Sequence of chain 2.A:
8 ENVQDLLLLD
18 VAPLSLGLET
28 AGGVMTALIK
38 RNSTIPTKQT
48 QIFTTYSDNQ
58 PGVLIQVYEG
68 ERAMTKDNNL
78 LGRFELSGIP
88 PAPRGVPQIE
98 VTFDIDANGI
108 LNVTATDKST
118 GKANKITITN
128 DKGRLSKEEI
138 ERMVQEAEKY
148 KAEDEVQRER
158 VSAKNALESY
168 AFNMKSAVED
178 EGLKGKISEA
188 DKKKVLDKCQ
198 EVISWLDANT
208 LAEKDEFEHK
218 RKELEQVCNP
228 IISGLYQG

Sequence of chain 1.A:
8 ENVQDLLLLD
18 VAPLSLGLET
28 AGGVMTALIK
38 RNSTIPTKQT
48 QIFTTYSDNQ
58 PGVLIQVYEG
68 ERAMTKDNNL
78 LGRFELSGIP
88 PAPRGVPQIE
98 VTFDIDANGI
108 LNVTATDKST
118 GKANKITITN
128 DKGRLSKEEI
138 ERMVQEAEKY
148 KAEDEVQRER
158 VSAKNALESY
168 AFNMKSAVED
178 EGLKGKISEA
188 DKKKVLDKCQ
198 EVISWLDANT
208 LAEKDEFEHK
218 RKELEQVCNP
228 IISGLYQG

This small molecule binds to this protein.
Small molecule (SMILES): CC(=O)N[C@@H](CCCN=C(N)N)C(=O)N[C@@H](CC(C)C)C(=O)N[C@@H](CC(C)C)C(=O)N[C@@H](CC(C)C)C(=O)N[C@H](C(=O)NCC(=O)O)[C@@H](C)O

Binding-site contacts:
Ligand atom CA contacts residue THR51 of chain 1.A at 3.5 Å.
Ligand atom CB contacts residue PHE50 of chain 1.A at 3.7 Å (hydrophobic).
Ligand atom CZ contacts residue ASP12 of chain 2.A at 3.2 Å.
Ligand atom NE contacts residue ILE49 of chain 1.A at 3.3 Å (h-bond).
Ligand atom CZ contacts residue GLN95 of chain 1.A at 3.5 Å.
Ligand atom O contacts residue VAL60 of chain 1.A at 3.6 Å.
Ligand atom O contacts residue GLN57 of chain 1.A at 3.6 Å.
Ligand atom CD1 contacts residue PHE50 of chain 1.A at 3.6 Å (hydrophobic).
Ligand atom CA contacts residue GLU8 of chain 2.A at 3.6 Å.
Ligand atom NH2 contacts residue GLN11 of chain 2.A at 3.5 Å (h-bond).
Ligand atom CD1 contacts residue THR33 of chain 1.A at 3.6 Å.
Ligand atom CA contacts residue GLN57 of chain 1.A at 3.6 Å.
Ligand atom O contacts residue THR51 of chain 1.A at 3.0 Å (h-bond).
Ligand atom CD contacts residue GLN95 of chain 1.A at 3.2 Å.
Ligand atom NH1 contacts residue ASP12 of chain 2.A at 2.1 Å (salt-bridge).
Ligand atom NH2 contacts residue ASP12 of chain 2.A at 3.7 Å.
Ligand atom NH2 contacts residue ILE49 of chain 1.A at 3.7 Å.
Ligand atom O contacts residue TYR53 of chain 1.A at 3.2 Å (h-bond).
Ligand atom O contacts residue GLN57 of chain 1.A at 2.9 Å (h-bond).
Ligand atom C contacts residue THR51 of chain 1.A at 3.6 Å.
Ligand atom O contacts residue LEU61 of chain 1.A at 2.9 Å (h-bond).
Ligand atom CA contacts residue GLY59 of chain 1.A at 3.4 Å.
Ligand atom O contacts residue ALA28 of chain 1.A at 3.0 Å (h-bond).
Ligand atom O contacts residue PHE50 of chain 1.A at 3.5 Å.
Ligand atom N contacts residue GLN57 of chain 1.A at 3.3 Å (h-bond).
Ligand atom CD2 contacts residue TYR53 of chain 1.A at 3.6 Å (hydrophobic).
Ligand atom O contacts residue THR27 of chain 1.A at 3.4 Å.
Ligand atom CD2 contacts residue LEU25 of chain 1.A at 3.7 Å (hydrophobic).
Ligand atom CD contacts residue ILE49 of chain 1.A at 3.6 Å (hydrophobic).
Ligand atom NH2 contacts residue LEU15 of chain 2.A at 3.2 Å.
Ligand atom CD2 contacts residue GLU26 of chain 1.A at 3.4 Å.
Ligand atom NH2 contacts residue GLN95 of chain 1.A at 2.5 Å (h-bond).
Ligand atom C contacts residue GLN57 of chain 1.A at 3.3 Å.
Ligand atom C contacts residue GLU8 of chain 2.A at 3.4 Å.
Ligand atom CD1 contacts residue GLN48 of chain 1.A at 3.6 Å.
Ligand atom N contacts residue THR51 of chain 1.A at 2.8 Å (h-bond).
Ligand atom CG contacts residue ILE49 of chain 1.A at 3.6 Å (hydrophobic).
Ligand atom O contacts residue GLU8 of chain 2.A at 3.4 Å.
Ligand atom NH1 contacts residue GLU8 of chain 2.A at 2.7 Å (salt-bridge).
Ligand atom CD2 contacts residue ARG91 of chain 1.A at 3.2 Å.